A small-molecule ligand and the protein it binds are described below.
Small molecule (SMILES): CC(=O)N[C@H]1[C@H](O[C@H]2[C@H](O)[C@@H](NC(C)=O)CO[C@@H]2CO)O[C@H](CO)[C@@H](O)[C@@H]1O

Binding-site contacts:
Ligand atom C7 contacts residue SER57 of chain 1.E at 3.5 Å.
Ligand atom O3 contacts residue ASN603 of chain 1.B at 3.8 Å.
Ligand atom N2 contacts residue ASN603 of chain 1.B at 3.7 Å.
Ligand atom O4 contacts residue ASN603 of chain 1.B at 4.1 Å.
Ligand atom C6 contacts residue ASN603 of chain 1.B at 3.1 Å.
Ligand atom C5 contacts residue ASN603 of chain 1.B at 3.0 Å.
Ligand atom C2 contacts residue GLY58 of chain 1.E at 4.2 Å.
Ligand atom C1 contacts residue ASN603 of chain 1.B at 1.4 Å.
Ligand atom C3 contacts residue ASN603 of chain 1.B at 3.4 Å.
Ligand atom C1 contacts residue SER57 of chain 1.E at 4.2 Å.
Ligand atom O6 contacts residue ASN603 of chain 1.B at 3.0 Å.
Ligand atom C4 contacts residue ASN603 of chain 1.B at 3.0 Å.
Ligand atom C2 contacts residue ASN603 of chain 1.B at 2.6 Å.
Ligand atom C1 contacts residue GLY58 of chain 1.E at 3.6 Å.
Ligand atom O5 contacts residue GLY58 of chain 1.E at 3.4 Å.
Ligand atom O5 contacts residue ASN603 of chain 1.B at 2.3 Å (h-bond).
Ligand atom C2 contacts residue SER57 of chain 1.E at 4.1 Å.
Ligand atom N2 contacts residue SER57 of chain 1.E at 3.1 Å (h-bond).
Ligand atom N2 contacts residue GLY58 of chain 1.E at 3.7 Å.
Ligand atom C8 contacts residue SER57 of chain 1.E at 3.2 Å.

Sequence of chain 1.B:
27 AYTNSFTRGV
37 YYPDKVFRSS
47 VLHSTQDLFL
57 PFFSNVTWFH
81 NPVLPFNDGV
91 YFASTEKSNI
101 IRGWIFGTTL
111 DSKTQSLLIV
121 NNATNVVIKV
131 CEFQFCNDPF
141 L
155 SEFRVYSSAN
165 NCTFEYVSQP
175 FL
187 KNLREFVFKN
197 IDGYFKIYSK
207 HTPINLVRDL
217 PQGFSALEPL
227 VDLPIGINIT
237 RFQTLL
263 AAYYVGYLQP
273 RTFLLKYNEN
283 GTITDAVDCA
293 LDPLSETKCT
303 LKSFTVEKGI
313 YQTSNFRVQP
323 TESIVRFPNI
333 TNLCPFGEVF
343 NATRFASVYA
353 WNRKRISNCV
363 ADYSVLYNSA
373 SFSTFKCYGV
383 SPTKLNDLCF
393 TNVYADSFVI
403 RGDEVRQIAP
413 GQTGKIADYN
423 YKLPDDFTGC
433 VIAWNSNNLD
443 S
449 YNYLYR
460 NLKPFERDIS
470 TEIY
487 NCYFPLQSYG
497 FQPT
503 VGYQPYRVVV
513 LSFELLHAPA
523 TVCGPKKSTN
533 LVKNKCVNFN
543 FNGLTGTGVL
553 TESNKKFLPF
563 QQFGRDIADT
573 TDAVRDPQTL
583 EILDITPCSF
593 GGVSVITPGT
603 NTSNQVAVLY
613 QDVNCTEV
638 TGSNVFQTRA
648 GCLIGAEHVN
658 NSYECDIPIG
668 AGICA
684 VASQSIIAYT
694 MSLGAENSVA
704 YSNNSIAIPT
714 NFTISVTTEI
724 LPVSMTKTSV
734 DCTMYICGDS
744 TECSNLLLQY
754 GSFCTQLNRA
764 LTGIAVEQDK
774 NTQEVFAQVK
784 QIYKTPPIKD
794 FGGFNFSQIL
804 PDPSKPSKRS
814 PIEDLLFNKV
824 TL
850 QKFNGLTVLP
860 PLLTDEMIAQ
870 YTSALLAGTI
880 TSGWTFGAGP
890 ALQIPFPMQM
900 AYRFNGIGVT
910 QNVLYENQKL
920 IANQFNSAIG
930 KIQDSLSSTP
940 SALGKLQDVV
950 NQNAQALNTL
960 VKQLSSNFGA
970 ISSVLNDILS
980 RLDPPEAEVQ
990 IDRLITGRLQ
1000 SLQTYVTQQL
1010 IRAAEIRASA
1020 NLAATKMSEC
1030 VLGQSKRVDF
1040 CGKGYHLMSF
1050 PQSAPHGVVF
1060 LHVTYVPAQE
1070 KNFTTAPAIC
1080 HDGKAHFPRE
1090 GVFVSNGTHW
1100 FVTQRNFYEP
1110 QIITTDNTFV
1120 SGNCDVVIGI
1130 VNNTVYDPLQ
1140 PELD

Sequence of chain 1.E:
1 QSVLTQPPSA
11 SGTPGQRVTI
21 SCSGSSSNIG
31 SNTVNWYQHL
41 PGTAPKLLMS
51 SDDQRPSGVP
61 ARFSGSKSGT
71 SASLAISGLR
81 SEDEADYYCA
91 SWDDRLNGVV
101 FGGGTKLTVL